Sequence of chain 1.A:
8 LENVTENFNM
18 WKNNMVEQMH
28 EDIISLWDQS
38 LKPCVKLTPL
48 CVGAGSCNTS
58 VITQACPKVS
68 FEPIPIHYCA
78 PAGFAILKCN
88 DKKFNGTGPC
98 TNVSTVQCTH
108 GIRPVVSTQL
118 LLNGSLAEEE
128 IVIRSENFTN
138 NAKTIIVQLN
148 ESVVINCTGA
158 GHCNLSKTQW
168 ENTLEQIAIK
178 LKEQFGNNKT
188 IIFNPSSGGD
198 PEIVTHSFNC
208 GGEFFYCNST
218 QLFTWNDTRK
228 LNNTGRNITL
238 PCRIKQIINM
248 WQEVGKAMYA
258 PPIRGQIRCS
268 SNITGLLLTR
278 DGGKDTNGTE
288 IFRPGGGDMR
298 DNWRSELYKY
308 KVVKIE

Binding-site contacts:
Ligand atom C4 contacts residue ASN92 of chain 1.A at 4.3 Å.
Ligand atom C1 contacts residue ASN92 of chain 1.A at 1.5 Å.
Ligand atom C3 contacts residue ASN92 of chain 1.A at 3.8 Å.
Ligand atom C2 contacts residue THR94 of chain 1.A at 4.0 Å.
Ligand atom N2 contacts residue ASN92 of chain 1.A at 2.9 Å (h-bond).
Ligand atom C5 contacts residue ASN92 of chain 1.A at 3.7 Å.
Ligand atom C8 contacts residue PRO96 of chain 1.A at 3.7 Å (hydrophobic).
Ligand atom O3 contacts residue THR94 of chain 1.A at 4.0 Å.
Ligand atom C8 contacts residue GLY95 of chain 1.A at 4.5 Å.
Ligand atom O5 contacts residue ASN92 of chain 1.A at 2.4 Å (h-bond).
Ligand atom C7 contacts residue ASN92 of chain 1.A at 3.6 Å.
Ligand atom N2 contacts residue GLY95 of chain 1.A at 4.2 Å.
Ligand atom C7 contacts residue PRO96 of chain 1.A at 4.2 Å (hydrophobic).
Ligand atom C7 contacts residue THR94 of chain 1.A at 4.5 Å.
Ligand atom O6 contacts residue GLN181 of chain 1.A at 3.6 Å (h-bond).
Ligand atom O7 contacts residue ASN92 of chain 1.A at 3.5 Å (h-bond).
Ligand atom C2 contacts residue ASN92 of chain 1.A at 2.5 Å.
Ligand atom N2 contacts residue THR94 of chain 1.A at 3.5 Å (h-bond).
Ligand atom C6 contacts residue GLN181 of chain 1.A at 4.2 Å.

The protein below binds the small molecule below.
Small molecule (SMILES): CC(=O)N[C@@H]1[C@@H](O)[C@H](O)[C@@H](CO)O[C@H]1O